Binding-site contacts:
Ligand atom C19 contacts residue PHE291 of chain 1.A at 3.7 Å (hydrophobic).
Ligand atom C14 contacts residue PHE291 of chain 1.A at 3.7 Å (hydrophobic).
Ligand atom C24 contacts residue GLY287 of chain 1.A at 3.8 Å.
Ligand atom N10 contacts residue LEU237 of chain 1.A at 3.5 Å.
Ligand atom C23 contacts residue GLY287 of chain 1.A at 3.5 Å.
Ligand atom C23 contacts residue MET275 of chain 1.A at 3.8 Å (hydrophobic).
Ligand atom C07 contacts residue ILE254 of chain 1.A at 3.7 Å (hydrophobic).
Ligand atom C17 contacts residue TYR255 of chain 1.A at 3.6 Å (hydrophobic).
Ligand atom C28 contacts residue GLY287 of chain 1.A at 3.8 Å.
Ligand atom C25 contacts residue GLU283 of chain 1.A at 3.5 Å.
Ligand atom N10 contacts residue ILE254 of chain 1.A at 3.8 Å.
Ligand atom C28 contacts residue TYR255 of chain 1.A at 3.4 Å (hydrophobic).
Ligand atom C25 contacts residue PRO274 of chain 1.A at 3.8 Å (hydrophobic).
Ligand atom C11 contacts residue LEU237 of chain 1.A at 3.5 Å (hydrophobic).
Ligand atom C26 contacts residue GLU283 of chain 1.A at 3.4 Å.
Ligand atom C22 contacts residue GLY287 of chain 1.A at 3.7 Å.
Ligand atom C28 contacts residue MET275 of chain 1.A at 3.8 Å (hydrophobic).
Ligand atom O01 contacts residue ALA251 of chain 1.A at 3.6 Å.
Ligand atom C19 contacts residue MET275 of chain 1.A at 3.5 Å (hydrophobic).
Ligand atom N29 contacts residue TYR255 of chain 1.A at 2.7 Å (h-bond).
Ligand atom C17 contacts residue GLN288 of chain 1.A at 3.5 Å.
Ligand atom C16 contacts residue PHE258 of chain 1.A at 3.7 Å (hydrophobic).
Ligand atom C20 contacts residue TYR255 of chain 1.A at 3.7 Å (hydrophobic).
Ligand atom C09 contacts residue ILE254 of chain 1.A at 3.5 Å (hydrophobic).
Ligand atom N18 contacts residue MET275 of chain 1.A at 3.7 Å.
Ligand atom N29 contacts residue MET275 of chain 1.A at 3.6 Å.
Ligand atom C21 contacts residue GLY287 of chain 1.A at 3.8 Å.
Ligand atom O01 contacts residue THR247 of chain 1.A at 2.8 Å (h-bond).
Ligand atom C26 contacts residue VAL284 of chain 1.A at 3.8 Å (hydrophobic).
Ligand atom C20 contacts residue MET275 of chain 1.A at 3.5 Å (hydrophobic).
Ligand atom C21 contacts residue MET275 of chain 1.A at 3.5 Å (hydrophobic).
Ligand atom C07 contacts residue TYR86 of chain 1.A at 3.5 Å (hydrophobic).
Ligand atom C16 contacts residue MET275 of chain 1.A at 3.8 Å (hydrophobic).
Ligand atom C27 contacts residue TYR255 of chain 1.A at 3.3 Å (hydrophobic).
Ligand atom C02 contacts residue THR247 of chain 1.A at 3.5 Å.
Ligand atom N06 contacts residue ILE254 of chain 1.A at 3.6 Å.
Ligand atom C08 contacts residue SER239 of chain 1.A at 3.6 Å.
Ligand atom N13 contacts residue PHE291 of chain 1.A at 3.7 Å.
Ligand atom C26 contacts residue PRO274 of chain 1.A at 3.7 Å (hydrophobic).
Ligand atom C04 contacts residue GLN288 of chain 1.A at 3.9 Å.

This small molecule binds to this protein.
Small molecule (SMILES): OCC1CCN(c2nccnc2OC2CN(c3ccc4ccccc4n3)C2)CC1

Sequence of chain 1.A:
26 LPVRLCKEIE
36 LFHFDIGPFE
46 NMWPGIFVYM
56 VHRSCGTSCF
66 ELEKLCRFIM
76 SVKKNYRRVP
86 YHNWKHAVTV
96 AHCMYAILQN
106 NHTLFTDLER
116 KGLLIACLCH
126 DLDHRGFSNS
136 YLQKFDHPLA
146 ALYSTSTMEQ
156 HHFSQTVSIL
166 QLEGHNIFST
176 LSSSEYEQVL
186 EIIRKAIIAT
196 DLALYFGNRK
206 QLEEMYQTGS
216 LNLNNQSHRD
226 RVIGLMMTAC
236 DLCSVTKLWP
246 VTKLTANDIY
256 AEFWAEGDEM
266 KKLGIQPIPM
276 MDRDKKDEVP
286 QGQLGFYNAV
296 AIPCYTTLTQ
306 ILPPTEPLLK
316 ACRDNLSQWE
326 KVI